Sequence of chain 1.A:
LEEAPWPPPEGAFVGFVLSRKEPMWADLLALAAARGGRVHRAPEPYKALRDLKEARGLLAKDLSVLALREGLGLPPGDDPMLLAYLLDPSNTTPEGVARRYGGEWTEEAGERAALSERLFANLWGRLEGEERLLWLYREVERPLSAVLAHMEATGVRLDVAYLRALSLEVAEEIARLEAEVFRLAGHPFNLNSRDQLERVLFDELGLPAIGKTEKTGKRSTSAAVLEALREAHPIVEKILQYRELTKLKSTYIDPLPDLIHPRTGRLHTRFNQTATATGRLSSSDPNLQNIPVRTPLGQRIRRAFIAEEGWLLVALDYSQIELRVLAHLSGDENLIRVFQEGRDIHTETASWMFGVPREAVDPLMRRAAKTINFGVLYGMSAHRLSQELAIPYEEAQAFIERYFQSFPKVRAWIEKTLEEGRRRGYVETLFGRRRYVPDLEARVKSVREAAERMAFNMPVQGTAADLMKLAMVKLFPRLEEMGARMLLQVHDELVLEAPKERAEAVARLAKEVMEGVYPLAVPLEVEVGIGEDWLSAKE

The small molecule below binds the protein below.
Small molecule (SMILES): Nc1nc2c(ncn2[C@H]2C[C@H](O)[C@@H](CO[P](=O)(O)N[P](=O)(O)OP(=O)(O)O)O2)c(=O)[nH]1

Binding-site contacts:
Ligand atom C2' contacts residue GLU324 of chain 1.A at 3.4 Å.
Ligand atom O2B contacts residue GLN322 of chain 1.A at 3.4 Å.
Ligand atom O3B contacts residue HIS348 of chain 1.A at 3.4 Å.
Ligand atom O1A contacts residue MN1 of chain 1.D at 2.3 Å.
Ligand atom N3A contacts residue MN1 of chain 1.E at 3.6 Å.
Ligand atom O3G contacts residue ASP319 of chain 1.A at 2.9 Å (salt-bridge).
Ligand atom O1B contacts residue ASP494 of chain 1.A at 3.2 Å (salt-bridge).
Ligand atom O1B contacts residue TYR320 of chain 1.A at 3.2 Å (h-bond).
Ligand atom O3G contacts residue MN1 of chain 1.E at 2.1 Å.
Ligand atom O1A contacts residue ASP319 of chain 1.A at 3.5 Å (salt-bridge).
Ligand atom O1A contacts residue ASP494 of chain 1.A at 3.0 Å (salt-bridge).
Ligand atom C3' contacts residue PHE376 of chain 1.A at 3.5 Å (hydrophobic).
Ligand atom O2B contacts residue HIS348 of chain 1.A at 3.0 Å (h-bond).
Ligand atom C1' contacts residue GLU324 of chain 1.A at 3.6 Å.
Ligand atom O3' contacts residue ILE323 of chain 1.A at 3.4 Å.
Ligand atom C1' contacts residue ARG282 of chain 1.A at 3.6 Å.
Ligand atom O3G contacts residue TYR320 of chain 1.A at 3.0 Å (h-bond).
Ligand atom O2G contacts residue ARG368 of chain 1.A at 2.5 Å (salt-bridge).
Ligand atom N2 contacts residue TYR380 of chain 1.A at 3.3 Å.
Ligand atom O1G contacts residue ARG368 of chain 1.A at 3.0 Å (salt-bridge).
Ligand atom PG contacts residue MN1 of chain 1.E at 3.4 Å.
Ligand atom O3B contacts residue MN1 of chain 1.E at 3.6 Å.
Ligand atom C2' contacts residue PHE376 of chain 1.A at 3.5 Å (hydrophobic).
Ligand atom O1B contacts residue GLN322 of chain 1.A at 3.4 Å (h-bond).
Ligand atom O1A contacts residue MN1 of chain 1.E at 2.3 Å.
Ligand atom O2B contacts residue PHE376 of chain 1.A at 3.2 Å.
Ligand atom O3' contacts residue GLU324 of chain 1.A at 3.2 Å (salt-bridge).
Ligand atom O1B contacts residue ILE323 of chain 1.A at 3.3 Å (h-bond).
Ligand atom PB contacts residue MN1 of chain 1.E at 3.2 Å.
Ligand atom PA contacts residue MN1 of chain 1.E at 3.5 Å.
Ligand atom PG contacts residue GLN322 of chain 1.A at 3.6 Å.
Ligand atom N7 contacts residue LYS372 of chain 1.A at 3.0 Å (salt-bridge).
Ligand atom O3' contacts residue PHE376 of chain 1.A at 3.1 Å.
Ligand atom C5' contacts residue ASP494 of chain 1.A at 3.5 Å.
Ligand atom O1G contacts residue GLN322 of chain 1.A at 3.0 Å (h-bond).
Ligand atom O1B contacts residue MN1 of chain 1.E at 2.2 Å.
Ligand atom O1G contacts residue SER321 of chain 1.A at 3.4 Å.
Ligand atom PA contacts residue MN1 of chain 1.D at 3.4 Å.
Ligand atom O4' contacts residue ARG282 of chain 1.A at 3.1 Å (salt-bridge).
Ligand atom O3B contacts residue GLN322 of chain 1.A at 3.2 Å (h-bond).